A protein and the small-molecule ligand that binds it are described below.
Small molecule (SMILES): FC(F)O[C@@H](F)C(F)(F)F

Binding-site contacts:
Ligand atom FAD contacts residue TYR119 of chain 1.C at 3.6 Å.
Ligand atom FAB contacts residue ILE258 of chain 1.C at 3.6 Å.
Ligand atom FAC contacts residue ILE201 of chain 1.C at 4.2 Å.
Ligand atom FAC contacts residue ILE202 of chain 1.C at 2.8 Å.
Ligand atom CAJ contacts residue TYR197 of chain 1.C at 4.3 Å (hydrophobic).
Ligand atom FAD contacts residue PRO120 of chain 1.C at 4.3 Å.
Ligand atom CAJ contacts residue VAL242 of chain 1.C at 4.3 Å (hydrophobic).
Ligand atom FAD contacts residue THR255 of chain 1.C at 2.8 Å.
Ligand atom CAJ contacts residue THR255 of chain 1.C at 3.8 Å.
Ligand atom FAB contacts residue PRO120 of chain 1.C at 4.3 Å.
Ligand atom FAA contacts residue ILE258 of chain 1.C at 3.7 Å.
Ligand atom CAJ contacts residue PRO120 of chain 1.C at 4.2 Å (hydrophobic).
Ligand atom FAE contacts residue VAL242 of chain 1.C at 3.5 Å.
Ligand atom FAD contacts residue VAL242 of chain 1.C at 3.9 Å.
Ligand atom FAF contacts residue THR255 of chain 1.C at 4.0 Å.
Ligand atom CAI contacts residue ILE201 of chain 1.C at 4.0 Å (hydrophobic).
Ligand atom FAF contacts residue TYR197 of chain 1.C at 3.6 Å.
Ligand atom FAA contacts residue MET205 of chain 1.C at 4.2 Å.
Ligand atom FAB contacts residue ILE202 of chain 1.C at 4.1 Å.
Ligand atom CAI contacts residue THR255 of chain 1.C at 3.7 Å.
Ligand atom CAJ contacts residue ILE201 of chain 1.C at 4.0 Å (hydrophobic).
Ligand atom CAH contacts residue THR255 of chain 1.C at 3.6 Å.
Ligand atom OAG contacts residue THR255 of chain 1.C at 2.9 Å (h-bond).
Ligand atom FAB contacts residue THR255 of chain 1.C at 3.9 Å.
Ligand atom FAE contacts residue ILE201 of chain 1.C at 2.9 Å.
Ligand atom FAB contacts residue TYR254 of chain 1.C at 4.3 Å.
Ligand atom CAI contacts residue ILE202 of chain 1.C at 4.2 Å (hydrophobic).
Ligand atom FAE contacts residue TYR197 of chain 1.C at 4.0 Å.
Ligand atom FAF contacts residue PRO120 of chain 1.C at 3.0 Å.
Ligand atom CAH contacts residue ILE258 of chain 1.C at 3.7 Å (hydrophobic).
Ligand atom FAF contacts residue ILE202 of chain 1.C at 4.1 Å.

Sequence of chain 1.C:
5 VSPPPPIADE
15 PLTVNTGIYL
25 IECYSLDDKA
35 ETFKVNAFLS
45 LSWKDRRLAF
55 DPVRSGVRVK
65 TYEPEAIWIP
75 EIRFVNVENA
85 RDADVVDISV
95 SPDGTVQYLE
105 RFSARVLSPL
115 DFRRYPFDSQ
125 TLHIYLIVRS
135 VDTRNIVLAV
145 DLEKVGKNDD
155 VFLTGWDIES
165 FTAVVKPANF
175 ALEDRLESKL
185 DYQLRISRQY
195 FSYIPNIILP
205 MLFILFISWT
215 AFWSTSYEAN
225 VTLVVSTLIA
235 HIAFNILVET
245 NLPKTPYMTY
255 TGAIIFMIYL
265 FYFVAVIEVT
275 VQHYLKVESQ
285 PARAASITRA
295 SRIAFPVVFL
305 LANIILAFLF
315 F